Sequence of chain 1.H:
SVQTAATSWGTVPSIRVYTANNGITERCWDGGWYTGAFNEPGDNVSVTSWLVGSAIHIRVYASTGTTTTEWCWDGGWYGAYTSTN

This small molecule binds to this protein.
Small molecule (SMILES): O=C1N2CN3C(=O)N4CN5C(=O)N6CN7C(=O)N8CN9C(=O)N%10CN%11C(=O)N%12CN%13C(=O)N%14CN1C1C2N2CN%15C(=O)N(CN%16C(=O)N(CN%17C(=O)N(CN%18C(=O)N(CN%19C(=O)N(CN%20C(=O)N(CN1C2=O)C%14C%13%20)C%12C%11%19)C%10C9%18)C8C7%17)C6C5%16)C4C3%15

Binding-site contacts:
Ligand atom C33 contacts residue ASP76 of chain 1.H at 3.3 Å.
Ligand atom N contacts residue TYR36 of chain 1.B at 3.3 Å.
Ligand atom C08 contacts residue MLY78 of chain 1.H at 3.8 Å.
Ligand atom N06 contacts residue MLY78 of chain 1.H at 3.5 Å.
Ligand atom C36 contacts residue TYR36 of chain 1.B at 3.7 Å (hydrophobic).
Ligand atom O06 contacts residue MLY78 of chain 1.H at 3.4 Å.
Ligand atom N25 contacts residue TYR36 of chain 1.B at 3.3 Å.
Ligand atom C35 contacts residue TYR81 of chain 1.H at 3.6 Å (hydrophobic).
Ligand atom C20 contacts residue MLY33 of chain 1.B at 3.6 Å.
Ligand atom O01 contacts residue MLY33 of chain 1.B at 3.6 Å.
Ligand atom C29 contacts residue MLY33 of chain 1.B at 3.5 Å.
Ligand atom N25 contacts residue MLY33 of chain 1.B at 3.7 Å.
Ligand atom O04 contacts residue MLY33 of chain 1.B at 3.4 Å.
Ligand atom N18 contacts residue MLY33 of chain 1.B at 3.7 Å.
Ligand atom N contacts residue TYR81 of chain 1.H at 3.4 Å.
Ligand atom O04 contacts residue MLY78 of chain 1.H at 3.4 Å.
Ligand atom N25 contacts residue TYR81 of chain 1.H at 3.5 Å.
Ligand atom C25 contacts residue MLY33 of chain 1.B at 3.5 Å.
Ligand atom C41 contacts residue TYR81 of chain 1.H at 3.5 Å (hydrophobic).
Ligand atom O06 contacts residue GLY79 of chain 1.H at 2.9 Å (h-bond).
Ligand atom N04 contacts residue MLY78 of chain 1.H at 3.6 Å.
Ligand atom O08 contacts residue MLY33 of chain 1.B at 3.7 Å.
Ligand atom N24 contacts residue MLY33 of chain 1.B at 3.6 Å.
Ligand atom C36 contacts residue TYR81 of chain 1.H at 3.6 Å (hydrophobic).
Ligand atom C35 contacts residue TYR36 of chain 1.B at 3.3 Å (hydrophobic).
Ligand atom N03 contacts residue MLY78 of chain 1.H at 3.6 Å.
Ligand atom C11 contacts residue MLY78 of chain 1.H at 3.6 Å.
Ligand atom C05 contacts residue MLY78 of chain 1.H at 3.7 Å.
Ligand atom O12 contacts residue MLY33 of chain 1.B at 3.4 Å.
Ligand atom O09 contacts residue MLY33 of chain 1.B at 3.5 Å.
Ligand atom C33 contacts residue TYR36 of chain 1.B at 3.4 Å (hydrophobic).
Ligand atom O01 contacts residue MLY78 of chain 1.H at 3.3 Å.
Ligand atom N05 contacts residue MLY78 of chain 1.H at 3.5 Å.
Ligand atom C38 contacts residue TYR81 of chain 1.H at 3.7 Å (hydrophobic).
Ligand atom O contacts residue TYR36 of chain 1.B at 3.5 Å.
Ligand atom C33 contacts residue ASP31 of chain 1.B at 3.6 Å.
Ligand atom C41 contacts residue TYR36 of chain 1.B at 3.5 Å (hydrophobic).
Ligand atom O06 contacts residue MLY33 of chain 1.B at 3.1 Å.
Ligand atom C10 contacts residue MLY78 of chain 1.H at 3.6 Å.
Ligand atom O06 contacts residue GLY34 of chain 1.B at 2.8 Å (h-bond).

Sequence of chain 1.B:
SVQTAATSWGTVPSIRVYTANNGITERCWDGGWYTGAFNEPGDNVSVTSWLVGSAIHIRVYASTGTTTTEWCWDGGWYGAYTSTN